Sequence of chain 1.C:
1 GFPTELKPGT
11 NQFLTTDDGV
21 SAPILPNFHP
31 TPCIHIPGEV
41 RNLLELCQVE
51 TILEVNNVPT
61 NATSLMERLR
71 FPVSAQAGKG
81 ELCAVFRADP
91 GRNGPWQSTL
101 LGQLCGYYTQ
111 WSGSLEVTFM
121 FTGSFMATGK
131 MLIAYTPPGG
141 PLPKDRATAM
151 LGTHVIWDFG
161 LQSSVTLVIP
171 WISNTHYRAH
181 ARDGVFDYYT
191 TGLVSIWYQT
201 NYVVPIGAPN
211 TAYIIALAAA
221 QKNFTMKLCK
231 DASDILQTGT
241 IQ

Sequence of chain 1.A:
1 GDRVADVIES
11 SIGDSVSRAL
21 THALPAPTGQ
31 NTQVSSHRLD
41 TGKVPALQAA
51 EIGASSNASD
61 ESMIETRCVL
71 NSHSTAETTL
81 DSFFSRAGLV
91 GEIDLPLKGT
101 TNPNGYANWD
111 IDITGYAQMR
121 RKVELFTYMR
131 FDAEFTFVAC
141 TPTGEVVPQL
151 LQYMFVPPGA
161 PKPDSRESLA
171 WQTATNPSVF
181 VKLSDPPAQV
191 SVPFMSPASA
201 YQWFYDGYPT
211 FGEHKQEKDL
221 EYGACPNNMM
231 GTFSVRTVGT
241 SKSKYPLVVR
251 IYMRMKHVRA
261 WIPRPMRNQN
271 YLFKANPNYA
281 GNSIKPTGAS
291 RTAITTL

A small-molecule ligand and the protein it binds are described below.
Small molecule (SMILES): Cc1cccc(-c2ccc(OCCCCCN3CCN(c4ccncc4)C3=O)cc2)c1

Binding-site contacts:
Ligand atom NBE contacts residue TRP203 of chain 1.A at 3.2 Å.
Ligand atom OAB contacts residue ASP112 of chain 1.A at 3.5 Å.
Ligand atom CAP contacts residue ILE111 of chain 1.A at 3.8 Å (hydrophobic).
Ligand atom CAD contacts residue GLN202 of chain 1.A at 3.5 Å.
Ligand atom CAE contacts residue ASP112 of chain 1.A at 3.7 Å.
Ligand atom OAW contacts residue ILE111 of chain 1.A at 3.6 Å.
Ligand atom CBC contacts residue TRP203 of chain 1.A at 3.2 Å (hydrophobic).
Ligand atom CAI contacts residue TRP203 of chain 1.A at 3.6 Å (hydrophobic).
Ligand atom CAE contacts residue THR114 of chain 1.A at 3.5 Å.
Ligand atom OAB contacts residue ILE113 of chain 1.A at 3.2 Å (h-bond).
Ligand atom CAG contacts residue PHE233 of chain 1.A at 3.2 Å (hydrophobic).
Ligand atom NBE contacts residue ASN228 of chain 1.A at 3.9 Å.
Ligand atom CAI contacts residue THR114 of chain 1.A at 3.8 Å.
Ligand atom OAW contacts residue MET195 of chain 1.A at 3.5 Å.
Ligand atom CAL contacts residue ILE111 of chain 1.A at 3.6 Å (hydrophobic).
Ligand atom CAX contacts residue TRP203 of chain 1.A at 3.6 Å (hydrophobic).
Ligand atom CBC contacts residue ASN228 of chain 1.A at 3.9 Å.
Ligand atom CAR contacts residue PHE135 of chain 1.A at 3.4 Å (hydrophobic).
Ligand atom CAU contacts residue ASN228 of chain 1.A at 3.6 Å.
Ligand atom CAH contacts residue ASN228 of chain 1.A at 3.2 Å.
Ligand atom CAH contacts residue TRP203 of chain 1.A at 3.5 Å (hydrophobic).
Ligand atom CAM contacts residue ILE24 of chain 1.C at 3.7 Å (hydrophobic).
Ligand atom CAD contacts residue ASN228 of chain 1.A at 3.5 Å.
Ligand atom CAC contacts residue PHE137 of chain 1.A at 3.8 Å (hydrophobic).
Ligand atom CAG contacts residue PHE137 of chain 1.A at 3.7 Å (hydrophobic).
Ligand atom CAM contacts residue VAL192 of chain 1.A at 3.3 Å (hydrophobic).
Ligand atom CAU contacts residue TYR201 of chain 1.A at 3.8 Å (hydrophobic).
Ligand atom CAA contacts residue PRO177 of chain 1.A at 3.8 Å (hydrophobic).
Ligand atom CAU contacts residue TRP203 of chain 1.A at 3.7 Å (hydrophobic).
Ligand atom CAK contacts residue MET195 of chain 1.A at 3.6 Å (hydrophobic).
Ligand atom CAA contacts residue ILE24 of chain 1.C at 3.8 Å (hydrophobic).
Ligand atom CAH contacts residue GLN202 of chain 1.A at 3.7 Å.
Ligand atom CAN contacts residue PHE155 of chain 1.A at 3.6 Å (hydrophobic).
Ligand atom CAZ contacts residue MET195 of chain 1.A at 3.9 Å (hydrophobic).
Ligand atom CAT contacts residue TYR201 of chain 1.A at 3.5 Å (hydrophobic).
Ligand atom CAK contacts residue VAL192 of chain 1.A at 3.1 Å (hydrophobic).
Ligand atom CAC contacts residue PHE233 of chain 1.A at 3.1 Å (hydrophobic).
Ligand atom CAI contacts residue ASP112 of chain 1.A at 3.5 Å.
Ligand atom CAY contacts residue PHE155 of chain 1.A at 3.8 Å (hydrophobic).
Ligand atom CAJ contacts residue ILE111 of chain 1.A at 3.3 Å (hydrophobic).